The small molecule below binds the protein below.
Small molecule (SMILES): CC(=O)N[C@H]1[C@H](O[C@H]2[C@H](O)[C@@H](NC(C)=O)CO[C@@H]2CO[C@@H]2O[C@@H](C)[C@@H](O)[C@@H](O)[C@@H]2O)O[C@H](CO)[C@@H](O[C@@H]2O[C@H](CO[C@H]3O[C@H](CO)[C@@H](O)[C@H](O)[C@@H]3O[C@@H]3O[C@H](CO)[C@@H](O)[C@H](O)[C@H]3NC(C)=O)[C@@H](O)[C@H](O[C@H]3O[C@H](CO)[C@@H](O)[C@H](O)[C@@H]3O[C@@H]3O[C@H](CO)[C@@H](O)[C@H](O)[C@H]3NC(C)=O)[C@@H]2O)[C@@H]1O

Sequence of chain 1.A:
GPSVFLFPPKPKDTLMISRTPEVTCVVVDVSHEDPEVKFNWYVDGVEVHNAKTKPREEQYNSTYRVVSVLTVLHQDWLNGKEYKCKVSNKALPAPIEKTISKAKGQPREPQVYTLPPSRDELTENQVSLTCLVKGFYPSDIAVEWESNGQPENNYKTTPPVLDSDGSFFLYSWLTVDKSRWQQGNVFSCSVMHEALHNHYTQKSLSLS

Binding-site contacts:
Ligand atom O3 contacts residue LYS22 of chain 1.A at 3.2 Å.
Ligand atom C7 contacts residue ARG77 of chain 1.A at 3.5 Å.
Ligand atom N2 contacts residue ASN73 of chain 1.A at 2.9 Å (h-bond).
Ligand atom C6 contacts residue PHE19 of chain 1.A at 3.8 Å (hydrophobic).
Ligand atom O4 contacts residue LYS22 of chain 1.A at 3.1 Å (salt-bridge).
Ligand atom O3 contacts residue FUC8 of chain 1.D at 3.7 Å.
Ligand atom C7 contacts residue ASN73 of chain 1.A at 3.4 Å.
Ligand atom O6 contacts residue GLN71 of chain 1.A at 3.8 Å.
Ligand atom C6 contacts residue THR36 of chain 1.A at 3.8 Å.
Ligand atom N2 contacts residue ASP41 of chain 1.A at 2.9 Å (salt-bridge).
Ligand atom C6 contacts residue PHE17 of chain 1.A at 3.5 Å (hydrophobic).
Ligand atom C1 contacts residue PHE19 of chain 1.A at 3.8 Å (hydrophobic).
Ligand atom C6 contacts residue PHE19 of chain 1.A at 3.7 Å (hydrophobic).
Ligand atom O5 contacts residue PHE17 of chain 1.A at 3.6 Å.
Ligand atom C2 contacts residue PHE17 of chain 1.A at 3.7 Å (hydrophobic).
Ligand atom C5 contacts residue PHE19 of chain 1.A at 3.7 Å (hydrophobic).
Ligand atom O7 contacts residue VAL40 of chain 1.A at 3.5 Å.
Ligand atom C4 contacts residue PHE17 of chain 1.A at 3.8 Å (hydrophobic).
Ligand atom C8 contacts residue ARG77 of chain 1.A at 3.3 Å.
Ligand atom O7 contacts residue VAL38 of chain 1.A at 3.8 Å.
Ligand atom C5 contacts residue ASN73 of chain 1.A at 3.9 Å.
Ligand atom C5 contacts residue ASN73 of chain 1.A at 3.6 Å.
Ligand atom C5 contacts residue PHE17 of chain 1.A at 3.8 Å (hydrophobic).
Ligand atom O6 contacts residue PHE19 of chain 1.A at 3.8 Å.
Ligand atom C2 contacts residue PHE19 of chain 1.A at 3.7 Å (hydrophobic).
Ligand atom C2 contacts residue ASN73 of chain 1.A at 2.4 Å.
Ligand atom C8 contacts residue ASP41 of chain 1.A at 3.4 Å.
Ligand atom C1 contacts residue THR75 of chain 1.A at 3.9 Å.
Ligand atom C3 contacts residue ASP41 of chain 1.A at 3.6 Å.
Ligand atom C1 contacts residue ASN73 of chain 1.A at 1.3 Å.
Ligand atom C4 contacts residue LYS22 of chain 1.A at 3.8 Å.
Ligand atom C3 contacts residue ASN73 of chain 1.A at 3.6 Å.
Ligand atom O5 contacts residue ASN73 of chain 1.A at 2.3 Å (h-bond).
Ligand atom O7 contacts residue ARG77 of chain 1.A at 3.0 Å (salt-bridge).
Ligand atom C8 contacts residue LYS110 of chain 1.A at 3.4 Å.
Ligand atom C6 contacts residue ASN73 of chain 1.A at 3.5 Å.
Ligand atom C7 contacts residue ASP41 of chain 1.A at 3.6 Å.
Ligand atom O3 contacts residue ASP41 of chain 1.A at 3.6 Å (salt-bridge).
Ligand atom O7 contacts residue ASN73 of chain 1.A at 3.5 Å (h-bond).
Ligand atom O4 contacts residue VAL40 of chain 1.A at 3.5 Å.